This protein binds this small molecule.
Small molecule (SMILES): CC(=O)N[C@@H]1[C@@H](O)[C@H](O)[C@@H](CO)O[C@H]1O

Binding-site contacts:
Ligand atom C7 contacts residue MET115 of chain 1.J at 4.4 Å (hydrophobic).
Ligand atom C8 contacts residue THR116 of chain 1.J at 3.7 Å.
Ligand atom C2 contacts residue ASN114 of chain 1.J at 2.3 Å.
Ligand atom O7 contacts residue THR18 of chain 1.J at 4.3 Å.
Ligand atom C7 contacts residue ASN114 of chain 1.J at 3.6 Å.
Ligand atom O5 contacts residue ASN114 of chain 1.J at 2.4 Å (h-bond).
Ligand atom C4 contacts residue ASN114 of chain 1.J at 4.1 Å.
Ligand atom C8 contacts residue MET115 of chain 1.J at 3.6 Å (hydrophobic).
Ligand atom O7 contacts residue ASN114 of chain 1.J at 4.0 Å.
Ligand atom N2 contacts residue ASN114 of chain 1.J at 2.7 Å (h-bond).
Ligand atom C8 contacts residue THR18 of chain 1.J at 4.2 Å.
Ligand atom C3 contacts residue ASN114 of chain 1.J at 3.6 Å.
Ligand atom C5 contacts residue ASN114 of chain 1.J at 3.7 Å.
Ligand atom C1 contacts residue ASN114 of chain 1.J at 1.4 Å.
Ligand atom C8 contacts residue ASN114 of chain 1.J at 3.6 Å.
Ligand atom C8 contacts residue GLN119 of chain 1.J at 4.2 Å.

Sequence of chain 1.J:
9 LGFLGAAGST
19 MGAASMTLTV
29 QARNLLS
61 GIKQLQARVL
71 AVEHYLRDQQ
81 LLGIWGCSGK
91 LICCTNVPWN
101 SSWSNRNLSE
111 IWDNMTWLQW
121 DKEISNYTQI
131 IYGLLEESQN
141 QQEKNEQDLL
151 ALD